A small-molecule ligand and the protein it binds are described below.
Small molecule (SMILES): CCCOc1ccc2cc(S(=O)(=O)Nc3ccc(C(=O)O)cc3)ccc2c1

Sequence of chain 16.C:
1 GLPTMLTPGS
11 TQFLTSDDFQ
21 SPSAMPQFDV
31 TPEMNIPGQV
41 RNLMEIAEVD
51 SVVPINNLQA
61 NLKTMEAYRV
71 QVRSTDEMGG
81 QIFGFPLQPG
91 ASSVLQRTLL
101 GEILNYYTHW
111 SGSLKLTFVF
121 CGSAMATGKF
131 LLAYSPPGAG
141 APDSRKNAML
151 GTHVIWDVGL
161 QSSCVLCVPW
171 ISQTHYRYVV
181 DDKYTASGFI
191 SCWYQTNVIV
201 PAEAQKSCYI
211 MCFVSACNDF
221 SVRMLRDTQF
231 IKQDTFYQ

Sequence of chain 39.A:
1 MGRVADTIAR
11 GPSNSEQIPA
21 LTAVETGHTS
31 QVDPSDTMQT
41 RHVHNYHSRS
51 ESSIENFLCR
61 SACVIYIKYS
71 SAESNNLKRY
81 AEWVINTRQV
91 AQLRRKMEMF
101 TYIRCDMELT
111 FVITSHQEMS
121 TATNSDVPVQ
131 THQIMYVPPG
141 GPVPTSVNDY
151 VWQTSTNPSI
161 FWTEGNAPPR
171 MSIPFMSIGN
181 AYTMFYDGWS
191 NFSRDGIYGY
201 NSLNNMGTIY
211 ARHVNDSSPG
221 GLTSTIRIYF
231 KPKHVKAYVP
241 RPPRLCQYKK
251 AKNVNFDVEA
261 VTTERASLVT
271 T

Sequence of chain 16.A:
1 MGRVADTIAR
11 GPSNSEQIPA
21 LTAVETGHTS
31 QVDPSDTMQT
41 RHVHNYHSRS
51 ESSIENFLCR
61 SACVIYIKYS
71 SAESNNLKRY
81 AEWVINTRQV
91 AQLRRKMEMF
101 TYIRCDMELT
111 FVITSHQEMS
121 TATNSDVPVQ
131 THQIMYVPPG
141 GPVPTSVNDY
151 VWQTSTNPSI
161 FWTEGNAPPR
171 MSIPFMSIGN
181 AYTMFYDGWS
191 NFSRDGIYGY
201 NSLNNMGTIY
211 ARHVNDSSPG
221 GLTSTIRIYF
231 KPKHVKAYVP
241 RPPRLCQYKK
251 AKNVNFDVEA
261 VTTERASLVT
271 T

Binding-site contacts:
Ligand atom C1 contacts residue GLN153 of chain 39.A at 3.4 Å.
Ligand atom O2 contacts residue PHE236 of chain 16.C at 3.4 Å (h-bond).
Ligand atom C10 contacts residue ASN148 of chain 39.A at 3.7 Å.
Ligand atom C2 contacts residue TYR66 of chain 16.A at 3.8 Å (hydrophobic).
Ligand atom C9 contacts residue ASN148 of chain 39.A at 3.7 Å.
Ligand atom C7 contacts residue THR235 of chain 16.C at 3.8 Å.
Ligand atom O5 contacts residue TYR229 of chain 16.A at 3.8 Å.
Ligand atom C3 contacts residue ASN148 of chain 39.A at 3.5 Å.
Ligand atom O1 contacts residue TYR150 of chain 39.A at 3.0 Å (h-bond).
Ligand atom C4 contacts residue ASP149 of chain 39.A at 3.5 Å.
Ligand atom O5 contacts residue ARG212 of chain 39.A at 3.3 Å (salt-bridge).
Ligand atom C3 contacts residue ASP149 of chain 39.A at 3.5 Å.
Ligand atom C9 contacts residue ASP234 of chain 16.C at 3.6 Å.
Ligand atom N1 contacts residue GLN233 of chain 16.C at 3.3 Å (h-bond).
Ligand atom C20 contacts residue ARG227 of chain 16.A at 3.6 Å.
Ligand atom O2 contacts residue THR235 of chain 16.C at 3.0 Å.
Ligand atom C6 contacts residue PHE236 of chain 16.C at 3.5 Å (hydrophobic).
Ligand atom C13 contacts residue TYR66 of chain 16.A at 3.4 Å (hydrophobic).
Ligand atom C6 contacts residue GLN153 of chain 39.A at 3.2 Å.
Ligand atom C4 contacts residue ASN148 of chain 39.A at 3.3 Å.
Ligand atom O4 contacts residue ARG212 of chain 39.A at 2.8 Å (salt-bridge).
Ligand atom C5 contacts residue GLN153 of chain 39.A at 3.2 Å.
Ligand atom C20 contacts residue ARG212 of chain 39.A at 3.4 Å.
Ligand atom O5 contacts residue TRP152 of chain 39.A at 3.5 Å (h-bond).
Ligand atom O1 contacts residue GLN233 of chain 16.C at 3.5 Å (h-bond).
Ligand atom C10 contacts residue ASP234 of chain 16.C at 3.8 Å.
Ligand atom C8 contacts residue ASN148 of chain 39.A at 3.3 Å.
Ligand atom S1 contacts residue GLN233 of chain 16.C at 3.7 Å.
Ligand atom C8 contacts residue ASP234 of chain 16.C at 3.3 Å.
Ligand atom C16 contacts residue THR235 of chain 16.C at 3.8 Å.
Ligand atom O2 contacts residue ASP234 of chain 16.C at 3.7 Å.
Ligand atom O4 contacts residue ARG227 of chain 16.A at 3.3 Å (salt-bridge).
Ligand atom O1 contacts residue ASP149 of chain 39.A at 3.6 Å.
Ligand atom O2 contacts residue GLN233 of chain 16.C at 3.0 Å.
Ligand atom N1 contacts residue PHE236 of chain 16.C at 3.6 Å.
Ligand atom O5 contacts residue ARG227 of chain 16.A at 3.5 Å (salt-bridge).
Ligand atom C16 contacts residue PHE236 of chain 16.C at 3.7 Å (hydrophobic).
Ligand atom N1 contacts residue GLN153 of chain 39.A at 2.7 Å (h-bond).
Ligand atom C15 contacts residue TYR66 of chain 16.A at 3.4 Å (hydrophobic).
Ligand atom C14 contacts residue TYR66 of chain 16.A at 3.4 Å (hydrophobic).